A small-molecule ligand and the protein it binds are described below.
Small molecule (SMILES): CC(=O)N[C@@H]1[C@@H](O)[C@H](O)[C@@H](CO)O[C@H]1O

Binding-site contacts:
Ligand atom O7 contacts residue ASN308 of chain 1.A at 4.2 Å.
Ligand atom N2 contacts residue ASN308 of chain 1.A at 2.9 Å (h-bond).
Ligand atom C1 contacts residue ASN308 of chain 1.A at 1.4 Å.
Ligand atom O7 contacts residue LYS304 of chain 1.A at 4.5 Å.
Ligand atom C3 contacts residue ASN308 of chain 1.A at 3.8 Å.
Ligand atom C5 contacts residue ASN308 of chain 1.A at 3.6 Å.
Ligand atom C4 contacts residue ASN308 of chain 1.A at 4.2 Å.
Ligand atom O5 contacts residue GLU309 of chain 1.A at 4.0 Å.
Ligand atom C6 contacts residue GLU309 of chain 1.A at 3.8 Å.
Ligand atom O6 contacts residue GLU309 of chain 1.A at 2.8 Å (salt-bridge).
Ligand atom O5 contacts residue ASN308 of chain 1.A at 2.3 Å (h-bond).
Ligand atom C7 contacts residue ASN308 of chain 1.A at 3.8 Å.
Ligand atom C2 contacts residue ASN308 of chain 1.A at 2.4 Å.
Ligand atom C1 contacts residue GLU309 of chain 1.A at 4.4 Å.

Sequence of chain 1.A:
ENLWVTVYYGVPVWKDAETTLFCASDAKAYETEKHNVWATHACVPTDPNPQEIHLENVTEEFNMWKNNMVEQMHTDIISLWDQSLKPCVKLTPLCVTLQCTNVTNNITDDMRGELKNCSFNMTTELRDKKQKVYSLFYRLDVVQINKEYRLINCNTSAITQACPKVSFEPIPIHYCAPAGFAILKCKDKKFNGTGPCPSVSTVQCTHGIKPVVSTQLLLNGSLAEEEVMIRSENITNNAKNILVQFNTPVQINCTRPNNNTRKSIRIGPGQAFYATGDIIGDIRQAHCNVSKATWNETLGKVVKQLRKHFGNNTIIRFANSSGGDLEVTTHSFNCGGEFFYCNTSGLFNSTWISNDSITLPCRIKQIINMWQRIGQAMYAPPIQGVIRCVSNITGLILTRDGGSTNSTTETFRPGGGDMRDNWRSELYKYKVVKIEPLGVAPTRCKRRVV